Binding-site contacts:
Ligand atom CD contacts residue LYS29 of chain 1.B at 3.6 Å.
Ligand atom NE contacts residue ASP94 of chain 1.B at 2.7 Å (salt-bridge).
Ligand atom O contacts residue LYS30 of chain 1.B at 3.1 Å.
Ligand atom NZ contacts residue LEU27 of chain 1.B at 3.1 Å (h-bond).
Ligand atom CD1 contacts residue THR32 of chain 1.A at 3.5 Å.
Ligand atom CG contacts residue TYR31 of chain 1.B at 3.4 Å (hydrophobic).
Ligand atom CG contacts residue LYS29 of chain 1.B at 3.3 Å.
Ligand atom O contacts residue TYR33 of chain 1.B at 2.7 Å (h-bond).
Ligand atom CB contacts residue THR90 of chain 1.B at 3.6 Å.
Ligand atom CD1 contacts residue ASP52 of chain 1.A at 3.3 Å.
Ligand atom CD contacts residue LEU27 of chain 1.B at 3.3 Å (hydrophobic).
Ligand atom CD contacts residue HIS96 of chain 1.B at 3.6 Å.
Ligand atom O contacts residue LYS29 of chain 1.B at 3.6 Å (salt-bridge).
Ligand atom OG contacts residue ASP52 of chain 1.A at 2.6 Å (salt-bridge).
Ligand atom C contacts residue TYR31 of chain 1.B at 3.6 Å (hydrophobic).
Ligand atom CG1 contacts residue ASP52 of chain 1.A at 3.5 Å.
Ligand atom CZ contacts residue ASP94 of chain 1.B at 3.6 Å.
Ligand atom O contacts residue TYR31 of chain 1.B at 3.2 Å.
Ligand atom CD2 contacts residue ASN31 of chain 1.A at 3.6 Å.
Ligand atom CE2 contacts residue HIS96 of chain 1.B at 3.5 Å.
Ligand atom CD contacts residue LYS30 of chain 1.B at 3.3 Å.
Ligand atom CE contacts residue ASP50 of chain 1.B at 3.1 Å.
Ligand atom OD1 contacts residue LYS30 of chain 1.B at 2.6 Å (salt-bridge).
Ligand atom CG contacts residue THR90 of chain 1.B at 3.5 Å.
Ligand atom O contacts residue TYR31 of chain 1.B at 2.8 Å (h-bond).
Ligand atom OE1 contacts residue TRP50 of chain 1.A at 3.5 Å.
Ligand atom NZ contacts residue ASP50 of chain 1.B at 3.0 Å (salt-bridge).
Ligand atom CB contacts residue ASP52 of chain 1.A at 3.6 Å.
Ligand atom CD contacts residue TRP50 of chain 1.A at 3.4 Å (hydrophobic).
Ligand atom OE2 contacts residue ASN59 of chain 1.A at 2.8 Å (h-bond).
Ligand atom CD2 contacts residue ASN31 of chain 1.A at 3.6 Å.
Ligand atom CD contacts residue ASP94 of chain 1.B at 3.4 Å.
Ligand atom OE1 contacts residue HIS96 of chain 1.B at 2.7 Å (h-bond).
Ligand atom CD contacts residue ASN59 of chain 1.A at 3.6 Å.
Ligand atom OE2 contacts residue TRP50 of chain 1.A at 3.3 Å (h-bond).
Ligand atom NH2 contacts residue ASP94 of chain 1.B at 2.9 Å (salt-bridge).
Ligand atom CB contacts residue LYS29 of chain 1.B at 3.5 Å.
Ligand atom N contacts residue LYS29 of chain 1.B at 3.1 Å (salt-bridge).
Ligand atom C contacts residue TYR33 of chain 1.B at 3.6 Å (hydrophobic).
Ligand atom CG contacts residue LYS30 of chain 1.B at 3.5 Å.

Sequence of chain 1.A:
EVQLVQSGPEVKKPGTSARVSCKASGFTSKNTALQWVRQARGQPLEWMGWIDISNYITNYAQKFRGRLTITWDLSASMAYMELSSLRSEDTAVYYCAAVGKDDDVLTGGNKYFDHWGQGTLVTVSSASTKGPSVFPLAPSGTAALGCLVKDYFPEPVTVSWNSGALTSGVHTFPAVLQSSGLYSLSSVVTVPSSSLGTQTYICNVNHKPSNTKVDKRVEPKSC

The small molecule below binds the protein below.
Small molecule (SMILES): CC[C@H](C)[C@H](NC(=O)[C@H](Cc1ccccc1)NC(=O)[C@H](CO)NC(=O)[C@H](CCCN=C(N)N)NC(=O)[C@H](C)N)C(=O)N[C@@H](CCC(=O)O)C(=O)N[C@@H](CC(=O)O)C(=O)N[C@@H](CC(C)C)C(=O)N[C@@H](CC(C)C)C(=O)N[C@@H](Cc1ccccc1)C(=O)N[C@@H](CC(N)=O)C(=O)N[C@H](C=O)CCCCN

Sequence of chain 1.B:
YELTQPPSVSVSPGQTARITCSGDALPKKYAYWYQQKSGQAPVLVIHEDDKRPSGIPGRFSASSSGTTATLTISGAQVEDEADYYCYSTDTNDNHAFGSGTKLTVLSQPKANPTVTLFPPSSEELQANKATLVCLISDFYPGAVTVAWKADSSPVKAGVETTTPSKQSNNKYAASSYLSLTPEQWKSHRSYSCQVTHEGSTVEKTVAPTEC